A small-molecule ligand and the protein it binds are described below.
Small molecule (SMILES): CC(=O)N[C@@H]1[C@@H](O)[C@H](O[C@@H]2O[C@H](CO[C@]3(C(=O)O)C[C@H](O)[C@@H](NC(C)=O)[C@H]([C@H](O)[C@H](O)CO)O3)[C@H](O)[C@H](O)[C@H]2O)[C@@H](CO)O[C@H]1O

Sequence of chain 1.E:
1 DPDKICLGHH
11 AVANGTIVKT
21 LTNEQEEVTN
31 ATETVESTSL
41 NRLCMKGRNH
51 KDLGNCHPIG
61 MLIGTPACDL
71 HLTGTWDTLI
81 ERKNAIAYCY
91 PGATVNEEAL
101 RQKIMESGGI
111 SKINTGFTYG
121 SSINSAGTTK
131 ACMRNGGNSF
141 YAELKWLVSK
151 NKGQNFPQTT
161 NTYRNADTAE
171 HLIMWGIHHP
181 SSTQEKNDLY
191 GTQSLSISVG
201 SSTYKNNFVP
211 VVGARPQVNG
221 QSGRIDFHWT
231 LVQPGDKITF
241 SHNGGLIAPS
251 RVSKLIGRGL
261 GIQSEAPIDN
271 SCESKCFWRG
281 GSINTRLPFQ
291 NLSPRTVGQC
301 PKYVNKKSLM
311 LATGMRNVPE

Binding-site contacts:
Ligand atom C8 contacts residue TYR90 of chain 1.E at 3.7 Å (hydrophobic).
Ligand atom C10 contacts residue THR128 of chain 1.E at 3.8 Å.
Ligand atom C1 contacts residue LYS130 of chain 1.E at 3.8 Å.
Ligand atom O7 contacts residue LEU189 of chain 1.E at 3.8 Å.
Ligand atom O1A contacts residue LYS130 of chain 1.E at 4.0 Å.
Ligand atom C2 contacts residue LYS130 of chain 1.E at 3.9 Å.
Ligand atom O2 contacts residue GLY220 of chain 1.E at 4.0 Å.
Ligand atom O2 contacts residue LYS130 of chain 1.E at 2.8 Å (salt-bridge).
Ligand atom O8 contacts residue GLN221 of chain 1.E at 3.2 Å (h-bond).
Ligand atom O8 contacts residue TYR90 of chain 1.E at 2.9 Å (h-bond).
Ligand atom O1B contacts residue ASN138 of chain 1.E at 3.7 Å.
Ligand atom O4 contacts residue THR128 of chain 1.E at 3.3 Å (h-bond).
Ligand atom O1A contacts residue GLN221 of chain 1.E at 2.9 Å (h-bond).
Ligand atom O9 contacts residue HIS178 of chain 1.E at 3.2 Å.
Ligand atom N5 contacts residue THR128 of chain 1.E at 2.9 Å (h-bond).
Ligand atom O1B contacts residue LYS130 of chain 1.E at 3.0 Å (salt-bridge).
Ligand atom C1 contacts residue THR129 of chain 1.E at 3.5 Å.
Ligand atom C9 contacts residue TRP146 of chain 1.E at 3.9 Å (hydrophobic).
Ligand atom C11 contacts residue GLY127 of chain 1.E at 3.5 Å.
Ligand atom O8 contacts residue TRP146 of chain 1.E at 3.8 Å.
Ligand atom C11 contacts residue TRP146 of chain 1.E at 3.6 Å (hydrophobic).
Ligand atom O1B contacts residue THR129 of chain 1.E at 3.3 Å.
Ligand atom O10 contacts residue LEU189 of chain 1.E at 3.3 Å.
Ligand atom C1 contacts residue GLN221 of chain 1.E at 3.8 Å.
Ligand atom C5 contacts residue THR128 of chain 1.E at 3.7 Å.
Ligand atom O9 contacts residue TYR90 of chain 1.E at 2.7 Å (h-bond).
Ligand atom C8 contacts residue TRP146 of chain 1.E at 4.0 Å (hydrophobic).
Ligand atom C9 contacts residue GLU185 of chain 1.E at 3.3 Å.
Ligand atom C6 contacts residue GLN221 of chain 1.E at 3.8 Å.
Ligand atom C9 contacts residue TYR90 of chain 1.E at 3.4 Å (hydrophobic).
Ligand atom C11 contacts residue THR128 of chain 1.E at 3.8 Å.
Ligand atom C4 contacts residue THR128 of chain 1.E at 3.2 Å.
Ligand atom O1A contacts residue THR129 of chain 1.E at 2.8 Å (h-bond).
Ligand atom C8 contacts residue GLU185 of chain 1.E at 3.8 Å.
Ligand atom C1 contacts residue LYS130 of chain 1.E at 3.9 Å.
Ligand atom C9 contacts residue HIS178 of chain 1.E at 3.3 Å.
Ligand atom C7 contacts residue TRP146 of chain 1.E at 3.7 Å (hydrophobic).
Ligand atom O9 contacts residue GLU185 of chain 1.E at 3.2 Å (salt-bridge).
Ligand atom O9 contacts residue GLY223 of chain 1.E at 3.5 Å.
Ligand atom O6 contacts residue LYS130 of chain 1.E at 3.1 Å (salt-bridge).